Binding-site contacts:
Ligand atom C11 contacts residue MET205 of chain 1.B at 4.3 Å (hydrophobic).
Ligand atom C16 contacts residue FDS1 of chain 1.I at 3.3 Å.
Ligand atom O3 contacts residue SER204 of chain 1.B at 3.7 Å.
Ligand atom O1 contacts residue MET205 of chain 1.B at 3.8 Å.
Ligand atom C19 contacts residue SER204 of chain 1.B at 3.7 Å.
Ligand atom C6 contacts residue ALA208 of chain 1.B at 4.2 Å (hydrophobic).
Ligand atom C7 contacts residue FDS1 of chain 1.I at 3.8 Å.
Ligand atom C6 contacts residue FDS1 of chain 1.I at 4.1 Å.
Ligand atom C13 contacts residue MET205 of chain 1.B at 4.1 Å (hydrophobic).
Ligand atom O3 contacts residue FDS1 of chain 1.I at 3.5 Å.
Ligand atom C18 contacts residue FDS1 of chain 1.I at 3.9 Å.
Ligand atom C10 contacts residue SER204 of chain 1.B at 4.2 Å.
Ligand atom C15 contacts residue FDS1 of chain 1.I at 3.6 Å.
Ligand atom C4 contacts residue MET205 of chain 1.B at 3.8 Å (hydrophobic).
Ligand atom C5 contacts residue MET205 of chain 1.B at 3.8 Å (hydrophobic).
Ligand atom C8 contacts residue SER204 of chain 1.B at 3.2 Å.
Ligand atom O2 contacts residue PRO110 of chain 1.B at 4.1 Å.
Ligand atom O5 contacts residue SER204 of chain 1.B at 3.1 Å (h-bond).
Ligand atom O3 contacts residue ALA208 of chain 1.B at 3.2 Å.
Ligand atom O2 contacts residue MET205 of chain 1.B at 3.4 Å.
Ligand atom C6 contacts residue MET205 of chain 1.B at 3.9 Å (hydrophobic).
Ligand atom C17 contacts residue FDS1 of chain 1.I at 3.5 Å.
Ligand atom C14 contacts residue SER204 of chain 1.B at 4.1 Å.
Ligand atom C20 contacts residue SER204 of chain 1.B at 3.2 Å.
Ligand atom O4 contacts residue SER204 of chain 1.B at 3.6 Å.
Ligand atom O3 contacts residue MET205 of chain 1.B at 4.0 Å.
Ligand atom O4 contacts residue ARG201 of chain 1.B at 3.7 Å.
Ligand atom C14 contacts residue FDS1 of chain 1.I at 3.9 Å.
Ligand atom C8 contacts residue FDS1 of chain 1.I at 3.6 Å.
Ligand atom C6 contacts residue SER204 of chain 1.B at 3.6 Å.
Ligand atom C5 contacts residue PRO110 of chain 1.B at 4.1 Å (hydrophobic).
Ligand atom O5 contacts residue MET205 of chain 1.B at 4.1 Å.
Ligand atom C19 contacts residue FDS1 of chain 1.I at 4.0 Å.
Ligand atom C2 contacts residue MET205 of chain 1.B at 3.3 Å (hydrophobic).
Ligand atom O5 contacts residue ARG201 of chain 1.B at 3.5 Å (salt-bridge).
Ligand atom C9 contacts residue SER204 of chain 1.B at 3.9 Å.
Ligand atom C7 contacts residue SER204 of chain 1.B at 3.4 Å.
Ligand atom C1 contacts residue MET205 of chain 1.B at 3.5 Å (hydrophobic).
Ligand atom C3 contacts residue MET205 of chain 1.B at 3.7 Å (hydrophobic).
Ligand atom C20 contacts residue ARG201 of chain 1.B at 4.3 Å.

Sequence of chain 1.B:
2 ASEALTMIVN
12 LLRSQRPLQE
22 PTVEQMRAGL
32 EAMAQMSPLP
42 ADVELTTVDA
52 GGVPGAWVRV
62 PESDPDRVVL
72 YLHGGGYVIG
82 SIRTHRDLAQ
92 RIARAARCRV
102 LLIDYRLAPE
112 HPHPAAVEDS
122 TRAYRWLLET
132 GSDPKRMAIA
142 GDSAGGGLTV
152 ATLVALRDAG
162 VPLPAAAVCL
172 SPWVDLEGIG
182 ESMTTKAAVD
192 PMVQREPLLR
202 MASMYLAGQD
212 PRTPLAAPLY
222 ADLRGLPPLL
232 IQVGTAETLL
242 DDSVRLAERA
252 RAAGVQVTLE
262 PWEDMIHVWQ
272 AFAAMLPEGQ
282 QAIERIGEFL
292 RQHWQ

A small-molecule ligand and the protein it binds are described below.
Small molecule (SMILES): O=C(O)c1ccccc1C1c2ccc(O)cc2Oc2cc(O)ccc21